A small-molecule ligand and the protein it binds are described below.
Small molecule (SMILES): Nc1ncnc2c1ncn2[C@H]1C[C@H](O)[C@@H](COP(=O)(O)O)O1

Sequence of chain 1.M:
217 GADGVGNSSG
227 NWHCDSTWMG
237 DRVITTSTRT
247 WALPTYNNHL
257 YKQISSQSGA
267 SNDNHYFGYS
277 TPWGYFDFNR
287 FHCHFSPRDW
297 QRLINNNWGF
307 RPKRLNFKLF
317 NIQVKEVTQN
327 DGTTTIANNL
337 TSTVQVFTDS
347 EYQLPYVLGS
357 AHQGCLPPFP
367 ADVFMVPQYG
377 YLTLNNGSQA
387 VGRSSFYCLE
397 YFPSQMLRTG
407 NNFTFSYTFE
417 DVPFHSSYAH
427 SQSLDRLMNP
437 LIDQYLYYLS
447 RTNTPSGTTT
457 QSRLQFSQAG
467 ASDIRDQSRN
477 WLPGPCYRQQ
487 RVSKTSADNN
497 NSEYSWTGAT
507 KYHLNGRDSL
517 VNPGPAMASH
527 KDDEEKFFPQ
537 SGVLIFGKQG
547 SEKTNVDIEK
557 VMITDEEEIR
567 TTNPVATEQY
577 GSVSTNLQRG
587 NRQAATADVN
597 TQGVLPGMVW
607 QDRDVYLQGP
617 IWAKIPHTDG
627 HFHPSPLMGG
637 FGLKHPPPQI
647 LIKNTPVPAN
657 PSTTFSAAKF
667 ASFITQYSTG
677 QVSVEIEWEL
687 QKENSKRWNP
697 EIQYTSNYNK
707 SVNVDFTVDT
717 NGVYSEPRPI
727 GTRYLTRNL

Binding-site contacts:
Ligand atom C6 contacts residue SER631 of chain 1.M at 4.3 Å.
Ligand atom C5 contacts residue PRO630 of chain 1.M at 4.1 Å (hydrophobic).
Ligand atom N9 contacts residue HIS629 of chain 1.M at 4.3 Å.
Ligand atom C8 contacts residue HIS629 of chain 1.M at 3.6 Å.
Ligand atom N6 contacts residue VAL418 of chain 1.M at 3.5 Å.
Ligand atom N7 contacts residue HIS629 of chain 1.M at 4.3 Å.
Ligand atom C2 contacts residue PRO630 of chain 1.M at 3.5 Å (hydrophobic).
Ligand atom N1 contacts residue GLY638 of chain 1.M at 3.5 Å (h-bond).
Ligand atom O5' contacts residue PRO630 of chain 1.M at 3.9 Å.
Ligand atom N7 contacts residue PRO419 of chain 1.M at 4.0 Å.
Ligand atom N7 contacts residue SER631 of chain 1.M at 3.3 Å.
Ligand atom N3 contacts residue PRO630 of chain 1.M at 3.3 Å.
Ligand atom N6 contacts residue PRO419 of chain 1.M at 4.5 Å.
Ligand atom C6 contacts residue PRO419 of chain 1.M at 4.1 Å (hydrophobic).
Ligand atom P contacts residue HIS627 of chain 1.M at 4.0 Å.
Ligand atom C6 contacts residue PRO630 of chain 1.M at 4.3 Å (hydrophobic).
Ligand atom N1 contacts residue PRO630 of chain 1.M at 4.0 Å.
Ligand atom C6 contacts residue VAL418 of chain 1.M at 4.0 Å (hydrophobic).
Ligand atom C4 contacts residue PRO630 of chain 1.M at 3.6 Å (hydrophobic).
Ligand atom N6 contacts residue GLY638 of chain 1.M at 3.0 Å (h-bond).
Ligand atom C2' contacts residue HIS629 of chain 1.M at 4.5 Å.
Ligand atom N6 contacts residue SER631 of chain 1.M at 4.2 Å.
Ligand atom O4' contacts residue PRO630 of chain 1.M at 3.4 Å.
Ligand atom C4 contacts residue SER631 of chain 1.M at 4.4 Å.
Ligand atom P contacts residue PRO630 of chain 1.M at 4.5 Å.
Ligand atom C8 contacts residue PRO419 of chain 1.M at 4.4 Å (hydrophobic).
Ligand atom O1P contacts residue LYS640 of chain 1.M at 4.4 Å.
Ligand atom N1 contacts residue VAL418 of chain 1.M at 4.1 Å.
Ligand atom C8 contacts residue SER631 of chain 1.M at 3.8 Å.
Ligand atom O4' contacts residue HIS629 of chain 1.M at 4.2 Å.
Ligand atom C1' contacts residue HIS629 of chain 1.M at 3.8 Å.
Ligand atom C5 contacts residue SER631 of chain 1.M at 3.9 Å.
Ligand atom C4 contacts residue PRO419 of chain 1.M at 4.4 Å (hydrophobic).
Ligand atom N6 contacts residue PHE637 of chain 1.M at 4.0 Å.
Ligand atom C6 contacts residue GLY638 of chain 1.M at 3.9 Å.
Ligand atom N1 contacts residue PRO419 of chain 1.M at 4.4 Å.
Ligand atom C5 contacts residue PRO419 of chain 1.M at 4.0 Å (hydrophobic).
Ligand atom O1P contacts residue PRO630 of chain 1.M at 4.3 Å.
Ligand atom N9 contacts residue PRO630 of chain 1.M at 4.0 Å.
Ligand atom C1' contacts residue PRO630 of chain 1.M at 4.0 Å (hydrophobic).